Sequence of chain 1.A:
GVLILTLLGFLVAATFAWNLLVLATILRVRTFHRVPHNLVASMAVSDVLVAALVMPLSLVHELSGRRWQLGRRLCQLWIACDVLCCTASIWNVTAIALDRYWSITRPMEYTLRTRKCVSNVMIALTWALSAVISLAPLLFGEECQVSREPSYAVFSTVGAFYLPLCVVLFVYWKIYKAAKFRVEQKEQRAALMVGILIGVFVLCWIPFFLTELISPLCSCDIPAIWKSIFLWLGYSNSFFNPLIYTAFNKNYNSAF

This protein binds this small molecule.
Small molecule (SMILES): CC[C@@H](CO)NC(=O)[C@@H]1C=C2c3cccc4[nH]cc(c34)C[C@H]2N(C)C1

Binding-site contacts:
Ligand atom C4 contacts residue SER173 of chain 1.A at 3.7 Å.
Ligand atom C12 contacts residue ASP90 of chain 1.A at 4.0 Å.
Ligand atom C10 contacts residue PHE270 of chain 1.A at 3.9 Å (hydrophobic).
Ligand atom N3 contacts residue LEU293 of chain 1.A at 3.4 Å.
Ligand atom C8 contacts residue THR95 of chain 1.A at 3.2 Å.
Ligand atom C13 contacts residue ASP90 of chain 1.A at 3.8 Å.
Ligand atom C21 contacts residue ASP90 of chain 1.A at 3.2 Å.
Ligand atom C13 contacts residue LEU293 of chain 1.A at 3.2 Å (hydrophobic).
Ligand atom C8 contacts residue CYS94 of chain 1.A at 3.8 Å (hydrophobic).
Ligand atom C20 contacts residue TYR297 of chain 1.A at 4.0 Å (hydrophobic).
Ligand atom C12 contacts residue TYR297 of chain 1.A at 4.0 Å (hydrophobic).
Ligand atom C1 contacts residue VAL91 of chain 1.A at 4.1 Å (hydrophobic).
Ligand atom C20 contacts residue ASP90 of chain 1.A at 3.0 Å.
Ligand atom C13 contacts residue TYR297 of chain 1.A at 4.1 Å (hydrophobic).
Ligand atom C4 contacts residue PHE271 of chain 1.A at 4.2 Å (hydrophobic).
Ligand atom C15 contacts residue ASP90 of chain 1.A at 3.8 Å.
Ligand atom C9 contacts residue PHE270 of chain 1.A at 4.0 Å (hydrophobic).
Ligand atom C15 contacts residue CYS94 of chain 1.A at 3.5 Å (hydrophobic).
Ligand atom C16 contacts residue LEU293 of chain 1.A at 4.2 Å (hydrophobic).
Ligand atom N2 contacts residue TYR297 of chain 1.A at 4.2 Å.
Ligand atom C12 contacts residue CYS94 of chain 1.A at 4.1 Å (hydrophobic).
Ligand atom C5 contacts residue SER173 of chain 1.A at 4.2 Å.
Ligand atom C14 contacts residue ASP90 of chain 1.A at 3.7 Å.
Ligand atom C20 contacts residue TRP86 of chain 1.A at 3.7 Å (hydrophobic).
Ligand atom C21 contacts residue TRP86 of chain 1.A at 3.5 Å (hydrophobic).
Ligand atom C1 contacts residue PHE271 of chain 1.A at 4.1 Å (hydrophobic).
Ligand atom C8 contacts residue VAL91 of chain 1.A at 3.7 Å (hydrophobic).
Ligand atom C13 contacts residue PHE270 of chain 1.A at 4.0 Å (hydrophobic).
Ligand atom C12 contacts residue TRP267 of chain 1.A at 3.8 Å (hydrophobic).
Ligand atom C21 contacts residue ILE87 of chain 1.A at 3.5 Å (hydrophobic).
Ligand atom C7 contacts residue CYS94 of chain 1.A at 4.0 Å (hydrophobic).
Ligand atom N1 contacts residue VAL91 of chain 1.A at 4.0 Å.
Ligand atom C12 contacts residue LEU293 of chain 1.A at 4.1 Å (hydrophobic).
Ligand atom C11 contacts residue PHE270 of chain 1.A at 4.1 Å (hydrophobic).
Ligand atom C7 contacts residue VAL91 of chain 1.A at 4.1 Å (hydrophobic).
Ligand atom N1 contacts residue THR95 of chain 1.A at 3.0 Å (h-bond).
Ligand atom C19 contacts residue LEU293 of chain 1.A at 3.9 Å (hydrophobic).
Ligand atom N2 contacts residue ASP90 of chain 1.A at 3.7 Å.
Ligand atom C19 contacts residue ASP90 of chain 1.A at 4.2 Å.
Ligand atom N1 contacts residue PHE271 of chain 1.A at 4.2 Å.